Sequence of chain 4.A:
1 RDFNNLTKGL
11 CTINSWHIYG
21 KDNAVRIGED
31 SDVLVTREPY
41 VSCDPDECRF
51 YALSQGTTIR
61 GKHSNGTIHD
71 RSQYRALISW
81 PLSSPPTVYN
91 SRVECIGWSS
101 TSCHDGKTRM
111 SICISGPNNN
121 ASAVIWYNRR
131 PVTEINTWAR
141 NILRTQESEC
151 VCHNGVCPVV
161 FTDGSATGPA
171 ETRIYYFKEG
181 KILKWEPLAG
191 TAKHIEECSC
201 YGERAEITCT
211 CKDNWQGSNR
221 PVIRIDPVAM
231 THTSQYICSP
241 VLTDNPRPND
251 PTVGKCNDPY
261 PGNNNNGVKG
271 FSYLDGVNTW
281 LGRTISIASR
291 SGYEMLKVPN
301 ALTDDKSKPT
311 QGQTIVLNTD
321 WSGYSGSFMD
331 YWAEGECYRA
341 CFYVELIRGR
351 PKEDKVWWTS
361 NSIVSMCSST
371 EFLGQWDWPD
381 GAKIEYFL

Binding-site contacts:
Ligand atom O4 contacts residue GLY312 of chain 4.A at 3.7 Å.
Ligand atom C6 contacts residue PRO309 of chain 4.A at 3.7 Å (hydrophobic).
Ligand atom O5 contacts residue ASN120 of chain 2.A at 2.3 Å (h-bond).
Ligand atom N2 contacts residue ASN120 of chain 2.A at 3.0 Å (h-bond).
Ligand atom O6 contacts residue LYS308 of chain 4.A at 2.8 Å (salt-bridge).
Ligand atom C2 contacts residue ASN120 of chain 2.A at 2.4 Å.
Ligand atom O2 contacts residue GLY312 of chain 4.A at 3.1 Å.
Ligand atom O3 contacts residue GLN311 of chain 4.A at 3.3 Å.
Ligand atom O5 contacts residue GLY374 of chain 4.A at 3.4 Å.
Ligand atom O5 contacts residue GLN375 of chain 4.A at 3.3 Å (h-bond).
Ligand atom O6 contacts residue LEU373 of chain 4.A at 3.7 Å.
Ligand atom O6 contacts residue GLN375 of chain 4.A at 3.3 Å.
Ligand atom C6 contacts residue ASP250 of chain 4.A at 3.5 Å.
Ligand atom O5 contacts residue ASP250 of chain 4.A at 3.6 Å.
Ligand atom C6 contacts residue LEU373 of chain 4.A at 3.4 Å (hydrophobic).
Ligand atom O3 contacts residue GLU294 of chain 4.A at 2.6 Å (salt-bridge).
Ligand atom C1 contacts residue ASN120 of chain 2.A at 1.4 Å.
Ligand atom O2 contacts residue ASN249 of chain 4.A at 3.2 Å (h-bond).
Ligand atom O5 contacts residue ARG283 of chain 4.A at 3.1 Å (salt-bridge).
Ligand atom C3 contacts residue GLY312 of chain 4.A at 3.2 Å.
Ligand atom O4 contacts residue ILE287 of chain 4.A at 3.3 Å.
Ligand atom C4 contacts residue GLU294 of chain 4.A at 3.5 Å.
Ligand atom O3 contacts residue ASP250 of chain 4.A at 2.9 Å (salt-bridge).
Ligand atom C5 contacts residue ASN120 of chain 2.A at 3.6 Å.
Ligand atom C7 contacts residue ASN120 of chain 2.A at 3.6 Å.
Ligand atom C6 contacts residue THR310 of chain 4.A at 3.6 Å.
Ligand atom C3 contacts residue GLU294 of chain 4.A at 3.3 Å.
Ligand atom O3 contacts residue ASN249 of chain 4.A at 2.8 Å (h-bond).
Ligand atom O5 contacts residue GLY312 of chain 4.A at 3.5 Å (h-bond).
Ligand atom O6 contacts residue ILE285 of chain 4.A at 2.8 Å (h-bond).
Ligand atom C8 contacts residue ASN119 of chain 2.A at 3.7 Å.
Ligand atom O4 contacts residue GLU294 of chain 4.A at 2.7 Å (salt-bridge).
Ligand atom O2 contacts residue LEU296 of chain 4.A at 3.4 Å.
Ligand atom C6 contacts residue ILE285 of chain 4.A at 3.5 Å (hydrophobic).
Ligand atom O3 contacts residue ARG283 of chain 4.A at 2.9 Å (salt-bridge).
Ligand atom C6 contacts residue GLN311 of chain 4.A at 3.6 Å.
Ligand atom O6 contacts residue ASP250 of chain 4.A at 2.6 Å (salt-bridge).
Ligand atom C5 contacts residue ARG283 of chain 4.A at 3.6 Å.
Ligand atom O3 contacts residue GLY312 of chain 4.A at 2.9 Å (h-bond).
Ligand atom O4 contacts residue ARG247 of chain 4.A at 3.1 Å (salt-bridge).

A protein and the small-molecule ligand that binds it are described below.
Small molecule (SMILES): CC(=O)N[C@H]1[C@H](O[C@H]2[C@H](O)[C@@H](NC(C)=O)CO[C@@H]2CO)O[C@H](CO)[C@@H](O[C@@H]2O[C@H](CO[C@H]3O[C@H](CO)[C@@H](O)[C@H](O)[C@@H]3O)[C@@H](O)[C@H](O[C@H]3O[C@H](CO)[C@@H](O)[C@H](O)[C@@H]3O[C@H]3O[C@H](CO)[C@@H](O)[C@H](O)[C@@H]3O[C@H]3O[C@H](CO)[C@@H](O)[C@H](O)[C@@H]3O)[C@@H]2O)[C@@H]1O

Sequence of chain 2.A:
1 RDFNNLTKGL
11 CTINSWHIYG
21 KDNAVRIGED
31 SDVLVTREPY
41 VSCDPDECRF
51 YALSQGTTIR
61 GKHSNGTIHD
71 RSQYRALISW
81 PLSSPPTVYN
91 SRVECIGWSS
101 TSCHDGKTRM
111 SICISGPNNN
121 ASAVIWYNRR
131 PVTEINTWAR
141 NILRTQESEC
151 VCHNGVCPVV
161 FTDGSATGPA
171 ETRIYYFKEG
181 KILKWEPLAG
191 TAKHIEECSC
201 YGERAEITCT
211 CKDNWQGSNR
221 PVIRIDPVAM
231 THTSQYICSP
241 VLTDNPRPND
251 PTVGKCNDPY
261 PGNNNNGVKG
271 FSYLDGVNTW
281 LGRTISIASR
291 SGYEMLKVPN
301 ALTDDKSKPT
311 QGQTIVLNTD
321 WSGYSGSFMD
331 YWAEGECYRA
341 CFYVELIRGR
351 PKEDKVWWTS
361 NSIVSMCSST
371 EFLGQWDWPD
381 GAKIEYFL